Binding-site contacts:
Ligand atom C8 contacts residue ASN213 of chain 1.D at 4.4 Å.
Ligand atom O7 contacts residue TYR212 of chain 1.D at 3.4 Å.
Ligand atom N2 contacts residue TYR212 of chain 1.D at 4.3 Å.
Ligand atom C4 contacts residue ASN213 of chain 1.D at 4.3 Å.
Ligand atom C7 contacts residue ASN213 of chain 1.D at 3.9 Å.
Ligand atom C1 contacts residue ASN213 of chain 1.D at 1.4 Å.
Ligand atom C7 contacts residue TYR212 of chain 1.D at 4.2 Å (hydrophobic).
Ligand atom N2 contacts residue ASN213 of chain 1.D at 3.0 Å (h-bond).
Ligand atom C3 contacts residue ASN213 of chain 1.D at 3.8 Å.
Ligand atom C8 contacts residue GLU61 of chain 1.D at 3.1 Å.
Ligand atom N2 contacts residue GLU61 of chain 1.D at 3.8 Å.
Ligand atom C2 contacts residue ASN213 of chain 1.D at 2.5 Å.
Ligand atom C7 contacts residue GLU61 of chain 1.D at 3.0 Å.
Ligand atom O7 contacts residue GLU61 of chain 1.D at 2.9 Å (salt-bridge).
Ligand atom O5 contacts residue ASN213 of chain 1.D at 2.4 Å (h-bond).
Ligand atom C5 contacts residue ASN213 of chain 1.D at 3.7 Å.

Sequence of chain 1.D:
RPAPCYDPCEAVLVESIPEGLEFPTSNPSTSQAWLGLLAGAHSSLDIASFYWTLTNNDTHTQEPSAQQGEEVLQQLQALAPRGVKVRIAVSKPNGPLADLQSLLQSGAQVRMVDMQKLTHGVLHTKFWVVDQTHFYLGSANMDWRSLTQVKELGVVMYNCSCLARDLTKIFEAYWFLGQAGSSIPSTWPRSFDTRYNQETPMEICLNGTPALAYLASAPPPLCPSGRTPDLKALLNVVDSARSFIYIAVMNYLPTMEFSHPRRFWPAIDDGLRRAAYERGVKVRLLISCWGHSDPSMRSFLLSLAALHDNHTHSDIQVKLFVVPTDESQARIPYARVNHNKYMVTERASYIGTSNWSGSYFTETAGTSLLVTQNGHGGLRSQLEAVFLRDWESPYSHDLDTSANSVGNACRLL

The small molecule below binds the protein below.
Small molecule (SMILES): CC(=O)N[C@@H]1[C@@H](O)[C@H](O)[C@@H](CO)O[C@H]1O